This small molecule binds to this protein.
Small molecule (SMILES): O=c1ccn([C@@H]2O[C@H](CO[P](=O)(O)O[C@H]3[C@@H](O)[C@H](n4ccc(=O)[nH]c4=O)O[C@@H]3COP(=O)(O)O)[C@@H](O)[C@H]2O)c(=O)[nH]1

Binding-site contacts:
Ligand atom N1 contacts residue VAL94 of chain 3.C at 1.9 Å.
Ligand atom C1' contacts residue TRP95 of chain 3.C at 2.4 Å (hydrophobic).
Ligand atom N1 contacts residue GLY113 of chain 3.C at 2.8 Å.
Ligand atom OP1 contacts residue ASN136 of chain 3.C at 2.4 Å (h-bond).
Ligand atom C6 contacts residue TYR111 of chain 3.C at 3.1 Å (hydrophobic).
Ligand atom C4 contacts residue VAL107 of chain 3.C at 2.6 Å (hydrophobic).
Ligand atom O4 contacts residue GLY113 of chain 3.C at 2.0 Å.
Ligand atom C1' contacts residue VAL94 of chain 3.C at 2.6 Å (hydrophobic).
Ligand atom O4 contacts residue VAL107 of chain 3.C at 1.8 Å.
Ligand atom C5 contacts residue GLY113 of chain 3.C at 1.2 Å.
Ligand atom C6 contacts residue GLY113 of chain 3.C at 1.8 Å.
Ligand atom C6 contacts residue VAL94 of chain 3.C at 1.8 Å (hydrophobic).
Ligand atom OP2 contacts residue ASN133 of chain 3.C at 2.5 Å.
Ligand atom O2' contacts residue TRP95 of chain 3.C at 2.5 Å.
Ligand atom O4' contacts residue TRP95 of chain 3.C at 2.8 Å (h-bond).
Ligand atom C4 contacts residue VAL94 of chain 3.C at 2.8 Å (hydrophobic).
Ligand atom O4 contacts residue LEU114 of chain 3.C at 2.8 Å (h-bond).
Ligand atom O5' contacts residue ASN133 of chain 3.C at 2.9 Å (h-bond).
Ligand atom N3 contacts residue LEU93 of chain 3.C at 1.6 Å (h-bond).
Ligand atom O2 contacts residue LEU93 of chain 3.C at 1.9 Å (h-bond).
Ligand atom O4' contacts residue VAL94 of chain 3.C at 2.7 Å.
Ligand atom O4 contacts residue GLU131 of chain 3.C at 2.6 Å (salt-bridge).
Ligand atom N3 contacts residue GLY113 of chain 3.C at 2.1 Å.
Ligand atom N3 contacts residue LEU114 of chain 3.C at 2.9 Å (h-bond).
Ligand atom C6 contacts residue GLY112 of chain 3.C at 2.2 Å.
Ligand atom C5 contacts residue VAL94 of chain 3.C at 2.5 Å (hydrophobic).
Ligand atom C2 contacts residue LEU93 of chain 3.C at 2.0 Å (hydrophobic).
Ligand atom C2 contacts residue GLY113 of chain 3.C at 2.8 Å.
Ligand atom C5 contacts residue THR110 of chain 3.C at 2.9 Å.
Ligand atom C4' contacts residue TRP95 of chain 3.C at 3.0 Å (hydrophobic).
Ligand atom C4 contacts residue GLY113 of chain 3.C at 1.2 Å.
Ligand atom C4 contacts residue LEU114 of chain 3.C at 2.8 Å (hydrophobic).
Ligand atom O2 contacts residue VAL94 of chain 3.C at 1.5 Å.
Ligand atom O3' contacts residue GLU131 of chain 3.C at 2.8 Å (salt-bridge).
Ligand atom C2 contacts residue VAL94 of chain 3.C at 1.7 Å (hydrophobic).
Ligand atom C5 contacts residue GLY112 of chain 3.C at 2.6 Å.
Ligand atom N3 contacts residue VAL107 of chain 3.C at 2.9 Å.
Ligand atom N1 contacts residue GLY112 of chain 3.C at 2.9 Å (h-bond).
Ligand atom N3 contacts residue VAL94 of chain 3.C at 2.3 Å.
Ligand atom C4 contacts residue LEU93 of chain 3.C at 2.9 Å (hydrophobic).

Sequence of chain 4.C:
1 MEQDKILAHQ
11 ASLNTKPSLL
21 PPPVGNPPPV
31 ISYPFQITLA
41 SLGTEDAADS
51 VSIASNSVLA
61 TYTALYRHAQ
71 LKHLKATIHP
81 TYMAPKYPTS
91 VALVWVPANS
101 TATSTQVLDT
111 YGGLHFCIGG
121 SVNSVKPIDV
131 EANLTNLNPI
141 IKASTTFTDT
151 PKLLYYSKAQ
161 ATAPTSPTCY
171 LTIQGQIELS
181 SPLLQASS

Sequence of chain 3.C:
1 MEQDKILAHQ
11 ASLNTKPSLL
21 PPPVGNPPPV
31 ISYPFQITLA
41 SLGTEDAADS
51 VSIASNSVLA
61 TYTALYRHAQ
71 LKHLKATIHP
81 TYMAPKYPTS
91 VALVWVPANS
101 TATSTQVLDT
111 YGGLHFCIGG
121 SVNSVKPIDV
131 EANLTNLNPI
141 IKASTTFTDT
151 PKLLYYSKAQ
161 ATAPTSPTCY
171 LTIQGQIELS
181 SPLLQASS

Sequence of chain 3.D:
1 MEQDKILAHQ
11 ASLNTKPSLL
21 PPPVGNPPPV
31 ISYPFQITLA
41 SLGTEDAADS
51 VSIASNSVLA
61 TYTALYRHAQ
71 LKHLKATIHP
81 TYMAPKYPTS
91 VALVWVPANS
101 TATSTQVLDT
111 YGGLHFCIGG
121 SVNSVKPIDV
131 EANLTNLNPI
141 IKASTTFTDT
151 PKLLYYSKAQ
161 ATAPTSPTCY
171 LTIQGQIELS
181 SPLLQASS